This protein binds this small molecule.
Small molecule (SMILES): CC(=O)N[C@H]1[C@H](O[C@H]2[C@H](O)[C@@H](CO)OC[C@@H]2NC(C)=O)O[C@H](CO)[C@@H](O)[C@@H]1O

Binding-site contacts:
Ligand atom O7 contacts residue THR263 of chain 1.A at 3.8 Å.
Ligand atom C1 contacts residue ASN261 of chain 1.A at 1.4 Å.
Ligand atom C1 contacts residue GLU264 of chain 1.A at 4.2 Å.
Ligand atom O5 contacts residue GLU264 of chain 1.A at 3.8 Å.
Ligand atom C8 contacts residue ASN261 of chain 1.A at 3.6 Å.
Ligand atom C3 contacts residue ASN261 of chain 1.A at 3.6 Å.
Ligand atom C1 contacts residue THR263 of chain 1.A at 4.1 Å.
Ligand atom C2 contacts residue ASN261 of chain 1.A at 2.5 Å.
Ligand atom C7 contacts residue THR263 of chain 1.A at 4.0 Å.
Ligand atom O6 contacts residue GLU264 of chain 1.A at 4.0 Å.
Ligand atom O6 contacts residue ASN261 of chain 1.A at 4.2 Å.
Ligand atom N2 contacts residue ASN261 of chain 1.A at 3.5 Å (h-bond).
Ligand atom O5 contacts residue ASN261 of chain 1.A at 2.4 Å (h-bond).
Ligand atom N2 contacts residue THR263 of chain 1.A at 4.0 Å.
Ligand atom C4 contacts residue ASN261 of chain 1.A at 3.4 Å.
Ligand atom C5 contacts residue ASN261 of chain 1.A at 3.1 Å.
Ligand atom C5 contacts residue GLU264 of chain 1.A at 4.2 Å.
Ligand atom C6 contacts residue GLU264 of chain 1.A at 3.3 Å.
Ligand atom C7 contacts residue ASN261 of chain 1.A at 4.0 Å.
Ligand atom C6 contacts residue ASN261 of chain 1.A at 3.2 Å.

Sequence of chain 1.A:
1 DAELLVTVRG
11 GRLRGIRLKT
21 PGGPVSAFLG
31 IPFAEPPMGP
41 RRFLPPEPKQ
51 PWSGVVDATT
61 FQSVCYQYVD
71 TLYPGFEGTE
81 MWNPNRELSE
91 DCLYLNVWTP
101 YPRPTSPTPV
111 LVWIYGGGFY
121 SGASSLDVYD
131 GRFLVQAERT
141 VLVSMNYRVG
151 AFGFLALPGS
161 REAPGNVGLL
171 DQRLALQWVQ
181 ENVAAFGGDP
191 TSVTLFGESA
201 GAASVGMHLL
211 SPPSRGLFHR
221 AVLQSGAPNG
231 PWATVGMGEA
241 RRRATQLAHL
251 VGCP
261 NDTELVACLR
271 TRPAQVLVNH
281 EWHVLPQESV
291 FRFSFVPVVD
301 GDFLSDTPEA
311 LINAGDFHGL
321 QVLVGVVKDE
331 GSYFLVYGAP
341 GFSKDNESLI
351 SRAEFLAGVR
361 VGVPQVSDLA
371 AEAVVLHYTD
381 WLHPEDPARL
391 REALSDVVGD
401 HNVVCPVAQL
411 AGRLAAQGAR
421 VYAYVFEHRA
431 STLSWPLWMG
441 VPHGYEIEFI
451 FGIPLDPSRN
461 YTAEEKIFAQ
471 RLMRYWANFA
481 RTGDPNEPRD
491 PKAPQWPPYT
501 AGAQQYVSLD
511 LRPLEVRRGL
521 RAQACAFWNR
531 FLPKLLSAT